Sequence of chain 1.F:
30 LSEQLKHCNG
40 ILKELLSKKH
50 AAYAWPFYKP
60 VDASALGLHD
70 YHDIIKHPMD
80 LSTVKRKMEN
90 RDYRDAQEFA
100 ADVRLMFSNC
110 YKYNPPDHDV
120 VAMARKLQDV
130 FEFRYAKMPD

A small-molecule ligand and the protein it binds are described below.
Small molecule (SMILES): CC(=O)N1c2ccc(-c3ccc(C(=O)O)cc3)cc2[C@H](Nc2ccc(Cl)cc2)C[C@@H]1C

Binding-site contacts:
Ligand atom C17 contacts residue VAL60 of chain 1.F at 4.2 Å (hydrophobic).
Ligand atom C13 contacts residue LEU65 of chain 1.F at 3.6 Å (hydrophobic).
Ligand atom C7 contacts residue MET122 of chain 1.F at 4.2 Å (hydrophobic).
Ligand atom C11 contacts residue LEU65 of chain 1.F at 4.1 Å (hydrophobic).
Ligand atom N1 contacts residue VAL119 of chain 1.F at 3.8 Å.
Ligand atom C19 contacts residue TRP54 of chain 1.F at 4.1 Å (hydrophobic).
Ligand atom C18 contacts residue PHE56 of chain 1.F at 3.5 Å (hydrophobic).
Ligand atom C10 contacts residue HIS117 of chain 1.F at 3.9 Å.
Ligand atom C1 contacts residue LEU67 of chain 1.F at 3.2 Å (hydrophobic).
Ligand atom C2 contacts residue ASN113 of chain 1.F at 4.0 Å.
Ligand atom C8 contacts residue TRP54 of chain 1.F at 3.9 Å (hydrophobic).
Ligand atom O1 contacts residue VAL119 of chain 1.F at 4.2 Å.
Ligand atom C3 contacts residue VAL119 of chain 1.F at 3.6 Å (hydrophobic).
Ligand atom C7 contacts residue TRP54 of chain 1.F at 3.7 Å (hydrophobic).
Ligand atom C15 contacts residue PRO55 of chain 1.F at 3.6 Å (hydrophobic).
Ligand atom C7 contacts residue VAL119 of chain 1.F at 3.8 Å (hydrophobic).
Ligand atom C14 contacts residue PRO55 of chain 1.F at 3.4 Å (hydrophobic).
Ligand atom O1 contacts residue ASN113 of chain 1.F at 3.3 Å (h-bond).
Ligand atom CL1 contacts residue TRP54 of chain 1.F at 3.7 Å.
Ligand atom C6 contacts residue VAL119 of chain 1.F at 3.2 Å (hydrophobic).
Ligand atom C5 contacts residue HIS117 of chain 1.F at 3.9 Å.
Ligand atom C18 contacts residue PRO55 of chain 1.F at 4.1 Å (hydrophobic).
Ligand atom C24 contacts residue LEU65 of chain 1.F at 4.0 Å (hydrophobic).
Ligand atom C23 contacts residue TRP54 of chain 1.F at 3.9 Å (hydrophobic).
Ligand atom N2 contacts residue VAL119 of chain 1.F at 3.9 Å.
Ligand atom C5 contacts residue VAL119 of chain 1.F at 3.6 Å (hydrophobic).
Ligand atom C1 contacts residue VAL60 of chain 1.F at 4.0 Å (hydrophobic).
Ligand atom C18 contacts residue VAL119 of chain 1.F at 3.5 Å (hydrophobic).
Ligand atom C24 contacts residue TRP54 of chain 1.F at 3.9 Å (hydrophobic).
Ligand atom CL1 contacts residue ASP118 of chain 1.F at 4.0 Å.
Ligand atom C22 contacts residue TRP54 of chain 1.F at 4.2 Å (hydrophobic).
Ligand atom C1 contacts residue TYR112 of chain 1.F at 4.0 Å (hydrophobic).
Ligand atom C19 contacts residue LEU65 of chain 1.F at 4.1 Å (hydrophobic).
Ligand atom C15 contacts residue VAL60 of chain 1.F at 3.5 Å (hydrophobic).
Ligand atom O1 contacts residue CYS109 of chain 1.F at 3.9 Å.
Ligand atom C12 contacts residue LEU65 of chain 1.F at 3.7 Å (hydrophobic).
Ligand atom C14 contacts residue LEU65 of chain 1.F at 3.9 Å (hydrophobic).
Ligand atom C17 contacts residue VAL119 of chain 1.F at 3.6 Å (hydrophobic).
Ligand atom C4 contacts residue VAL119 of chain 1.F at 3.3 Å (hydrophobic).
Ligand atom N1 contacts residue HIS117 of chain 1.F at 4.2 Å.